Sequence of chain 1.A:
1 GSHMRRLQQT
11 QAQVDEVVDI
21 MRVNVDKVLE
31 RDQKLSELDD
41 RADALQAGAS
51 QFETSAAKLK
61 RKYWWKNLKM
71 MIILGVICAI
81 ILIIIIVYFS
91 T

Binding-site contacts:
Ligand atom C2 contacts residue TRP64 of chain 1.A at 3.5 Å (hydrophobic).
Ligand atom N2 contacts residue TRP64 of chain 1.A at 4.4 Å.
Ligand atom CA1 contacts residue ASN67 of chain 1.A at 3.9 Å.
Ligand atom N1 contacts residue TRP64 of chain 1.A at 3.5 Å (h-bond).
Ligand atom O1 contacts residue MET71 of chain 1.A at 4.3 Å.
Ligand atom O3 contacts residue TYR78 of chain 1.B at 4.2 Å.
Ligand atom N1 contacts residue LEU68 of chain 1.A at 4.2 Å.
Ligand atom CA2 contacts residue TRP64 of chain 1.A at 3.0 Å (hydrophobic).
Ligand atom CA1 contacts residue TRP64 of chain 1.A at 4.3 Å (hydrophobic).
Ligand atom N3 contacts residue TRP64 of chain 1.A at 3.0 Å (h-bond).
Ligand atom CA2 contacts residue LEU68 of chain 1.A at 4.1 Å (hydrophobic).
Ligand atom N1 contacts residue ASN67 of chain 1.A at 2.9 Å (h-bond).
Ligand atom CA3 contacts residue TRP64 of chain 1.A at 4.1 Å (hydrophobic).
Ligand atom N2 contacts residue LEU68 of chain 1.A at 4.1 Å.

A small-molecule ligand and the protein it binds are described below.
Small molecule (SMILES): NCC(=O)NCC(=O)NCC(=O)O

Sequence of chain 1.B:
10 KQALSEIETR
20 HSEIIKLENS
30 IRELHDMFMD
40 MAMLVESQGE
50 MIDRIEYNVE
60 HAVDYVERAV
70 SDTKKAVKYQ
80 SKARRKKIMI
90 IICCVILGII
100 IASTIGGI